Sequence of chain 1.B:
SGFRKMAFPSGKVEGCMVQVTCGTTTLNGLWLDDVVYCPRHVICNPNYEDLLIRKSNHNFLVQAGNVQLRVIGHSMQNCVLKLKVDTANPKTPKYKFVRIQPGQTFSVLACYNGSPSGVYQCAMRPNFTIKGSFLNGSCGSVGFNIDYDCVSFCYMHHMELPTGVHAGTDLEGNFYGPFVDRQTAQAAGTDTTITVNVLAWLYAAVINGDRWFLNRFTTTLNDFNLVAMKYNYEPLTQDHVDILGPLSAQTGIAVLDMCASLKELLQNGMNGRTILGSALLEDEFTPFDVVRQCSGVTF

A protein and the small-molecule ligand that binds it are described below.
Small molecule (SMILES): Cn1ncc2cncc(NC(=O)[C@@H]3CN(S(=O)(=O)CC4(C#N)CC4)Cc4ccc(Cl)cc43)c21

Binding-site contacts:
Ligand atom C18 contacts residue GLU166 of chain 1.B at 3.5 Å.
Ligand atom N5 contacts residue GLU166 of chain 1.B at 3.1 Å (salt-bridge).
Ligand atom C13 contacts residue MET165 of chain 1.B at 3.6 Å (hydrophobic).
Ligand atom O contacts residue MET165 of chain 1.B at 3.3 Å.
Ligand atom C11 contacts residue ARG188 of chain 1.B at 3.5 Å.
Ligand atom C2 contacts residue GLU166 of chain 1.B at 3.8 Å.
Ligand atom O1 contacts residue GLN189 of chain 1.B at 3.1 Å (h-bond).
Ligand atom C4 contacts residue MET165 of chain 1.B at 3.8 Å (hydrophobic).
Ligand atom C6 contacts residue MET165 of chain 1.B at 4.0 Å (hydrophobic).
Ligand atom C14 contacts residue HIS164 of chain 1.B at 3.4 Å.
Ligand atom O contacts residue GLU166 of chain 1.B at 3.0 Å (salt-bridge).
Ligand atom C3 contacts residue PHE140 of chain 1.B at 3.7 Å (hydrophobic).
Ligand atom C contacts residue ASN142 of chain 1.B at 3.7 Å.
Ligand atom N5 contacts residue LEU167 of chain 1.B at 3.6 Å.
Ligand atom C20 contacts residue GLU166 of chain 1.B at 3.2 Å.
Ligand atom C3 contacts residue HIS163 of chain 1.B at 3.7 Å.
Ligand atom C1 contacts residue LEU141 of chain 1.B at 3.8 Å (hydrophobic).
Ligand atom C17 contacts residue GLU166 of chain 1.B at 4.0 Å.
Ligand atom C4 contacts residue GLU166 of chain 1.B at 3.7 Å.
Ligand atom N5 contacts residue PRO168 of chain 1.B at 3.6 Å (h-bond).
Ligand atom C2 contacts residue LEU141 of chain 1.B at 3.8 Å (hydrophobic).
Ligand atom C1 contacts residue ASN142 of chain 1.B at 3.8 Å.
Ligand atom C4 contacts residue HIS163 of chain 1.B at 3.3 Å.
Ligand atom N2 contacts residue SER144 of chain 1.B at 3.9 Å.
Ligand atom N2 contacts residue GLU166 of chain 1.B at 3.8 Å.
Ligand atom CL contacts residue HIS41 of chain 1.B at 3.5 Å.
Ligand atom CL contacts residue MET165 of chain 1.B at 3.8 Å.
Ligand atom C3 contacts residue GLU166 of chain 1.B at 3.6 Å.
Ligand atom C3 contacts residue LEU141 of chain 1.B at 3.8 Å (hydrophobic).
Ligand atom N1 contacts residue ASN142 of chain 1.B at 3.9 Å.
Ligand atom CL contacts residue ASP187 of chain 1.B at 3.4 Å.
Ligand atom C4 contacts residue CYS145 of chain 1.B at 3.8 Å (hydrophobic).
Ligand atom C1 contacts residue GLU166 of chain 1.B at 3.7 Å.
Ligand atom C1 contacts residue PHE140 of chain 1.B at 3.9 Å (hydrophobic).
Ligand atom N2 contacts residue HIS163 of chain 1.B at 2.7 Å (h-bond).
Ligand atom CL contacts residue HIS164 of chain 1.B at 3.7 Å.
Ligand atom C14 contacts residue MET165 of chain 1.B at 3.5 Å (hydrophobic).
Ligand atom C9 contacts residue GLN189 of chain 1.B at 3.4 Å.
Ligand atom C12 contacts residue ARG188 of chain 1.B at 3.5 Å.
Ligand atom C11 contacts residue GLN189 of chain 1.B at 3.8 Å.

Sequence of chain 1.A:
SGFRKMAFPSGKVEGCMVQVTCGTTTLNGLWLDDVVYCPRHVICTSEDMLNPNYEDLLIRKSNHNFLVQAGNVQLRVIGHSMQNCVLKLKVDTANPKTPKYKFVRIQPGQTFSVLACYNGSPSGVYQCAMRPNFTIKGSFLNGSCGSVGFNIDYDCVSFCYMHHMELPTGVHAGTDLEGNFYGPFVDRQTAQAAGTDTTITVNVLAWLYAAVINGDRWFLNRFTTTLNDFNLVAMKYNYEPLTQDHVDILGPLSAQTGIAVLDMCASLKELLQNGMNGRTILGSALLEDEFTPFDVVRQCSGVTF